Sequence of chain 1.A:
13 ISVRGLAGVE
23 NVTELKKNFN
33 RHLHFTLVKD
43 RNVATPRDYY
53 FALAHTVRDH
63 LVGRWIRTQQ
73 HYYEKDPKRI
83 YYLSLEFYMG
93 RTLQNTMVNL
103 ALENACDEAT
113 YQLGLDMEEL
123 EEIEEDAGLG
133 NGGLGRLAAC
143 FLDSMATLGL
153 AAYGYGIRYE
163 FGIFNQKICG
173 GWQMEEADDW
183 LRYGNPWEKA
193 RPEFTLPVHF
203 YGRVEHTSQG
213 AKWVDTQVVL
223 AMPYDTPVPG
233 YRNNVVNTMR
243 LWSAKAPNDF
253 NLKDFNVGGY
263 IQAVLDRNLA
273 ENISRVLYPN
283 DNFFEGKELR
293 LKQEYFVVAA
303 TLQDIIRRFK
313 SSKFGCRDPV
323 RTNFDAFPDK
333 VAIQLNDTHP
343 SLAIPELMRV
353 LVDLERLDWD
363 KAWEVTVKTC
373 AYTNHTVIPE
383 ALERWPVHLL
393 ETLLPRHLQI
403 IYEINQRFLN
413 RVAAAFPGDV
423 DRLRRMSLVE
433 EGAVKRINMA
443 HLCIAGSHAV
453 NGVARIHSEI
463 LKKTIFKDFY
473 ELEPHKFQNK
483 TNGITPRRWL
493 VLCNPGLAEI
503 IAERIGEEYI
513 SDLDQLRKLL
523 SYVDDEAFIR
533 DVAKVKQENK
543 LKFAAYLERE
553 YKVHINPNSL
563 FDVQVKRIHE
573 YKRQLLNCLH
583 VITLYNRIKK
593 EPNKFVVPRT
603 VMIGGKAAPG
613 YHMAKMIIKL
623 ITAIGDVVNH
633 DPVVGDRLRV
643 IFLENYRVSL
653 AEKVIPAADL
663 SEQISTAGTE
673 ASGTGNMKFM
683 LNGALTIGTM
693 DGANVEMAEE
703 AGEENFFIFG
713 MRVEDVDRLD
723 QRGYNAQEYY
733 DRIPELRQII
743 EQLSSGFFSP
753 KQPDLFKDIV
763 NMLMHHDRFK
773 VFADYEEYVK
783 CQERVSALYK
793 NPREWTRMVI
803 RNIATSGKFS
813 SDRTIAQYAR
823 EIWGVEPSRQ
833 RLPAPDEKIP

Sequence of chain 2.A:
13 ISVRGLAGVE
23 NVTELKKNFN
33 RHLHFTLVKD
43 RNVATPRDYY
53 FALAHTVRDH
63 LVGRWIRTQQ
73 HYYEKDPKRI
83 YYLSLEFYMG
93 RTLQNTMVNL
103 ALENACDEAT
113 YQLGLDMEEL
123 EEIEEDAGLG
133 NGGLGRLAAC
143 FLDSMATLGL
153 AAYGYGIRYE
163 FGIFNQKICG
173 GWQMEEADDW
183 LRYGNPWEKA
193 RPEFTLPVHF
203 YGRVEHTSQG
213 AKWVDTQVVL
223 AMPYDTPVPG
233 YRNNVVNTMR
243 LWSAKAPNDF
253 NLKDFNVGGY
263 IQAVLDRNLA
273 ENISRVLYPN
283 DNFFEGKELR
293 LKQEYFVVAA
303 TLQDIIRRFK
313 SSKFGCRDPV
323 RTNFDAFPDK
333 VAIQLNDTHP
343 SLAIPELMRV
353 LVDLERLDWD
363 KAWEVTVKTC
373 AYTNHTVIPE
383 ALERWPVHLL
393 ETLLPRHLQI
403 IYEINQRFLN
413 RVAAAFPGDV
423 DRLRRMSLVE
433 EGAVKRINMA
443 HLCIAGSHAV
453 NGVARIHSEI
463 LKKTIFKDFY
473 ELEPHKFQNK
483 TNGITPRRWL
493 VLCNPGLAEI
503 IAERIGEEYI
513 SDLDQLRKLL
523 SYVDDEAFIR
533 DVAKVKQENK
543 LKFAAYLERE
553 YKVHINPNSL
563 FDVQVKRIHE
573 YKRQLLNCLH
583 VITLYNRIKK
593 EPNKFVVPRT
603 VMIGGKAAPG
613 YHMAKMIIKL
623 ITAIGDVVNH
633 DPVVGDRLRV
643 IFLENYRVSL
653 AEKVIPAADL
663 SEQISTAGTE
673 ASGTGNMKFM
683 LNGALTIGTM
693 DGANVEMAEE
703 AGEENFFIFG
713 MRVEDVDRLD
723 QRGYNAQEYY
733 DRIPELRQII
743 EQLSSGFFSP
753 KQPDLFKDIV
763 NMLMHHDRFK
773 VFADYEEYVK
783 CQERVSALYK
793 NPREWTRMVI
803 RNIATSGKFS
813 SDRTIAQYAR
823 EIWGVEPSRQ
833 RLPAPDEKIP

The small molecule below binds the protein below.
Small molecule (SMILES): O=c1[nH]cnc2c1ncn2[C@@H]1O[C@H](COP(=O)(O)O)[C@@H](O)[C@H]1O

Binding-site contacts:
Ligand atom O1P contacts residue TYR155 of chain 1.A at 4.2 Å.
Ligand atom N9 contacts residue TYR75 of chain 1.A at 3.7 Å.
Ligand atom C4 contacts residue VAL45 of chain 2.A at 4.2 Å (hydrophobic).
Ligand atom C2' contacts residue GLN72 of chain 1.A at 4.2 Å.
Ligand atom C6 contacts residue TYR75 of chain 1.A at 3.5 Å (hydrophobic).
Ligand atom N3 contacts residue GLN72 of chain 1.A at 3.8 Å.
Ligand atom O2P contacts residue ARG309 of chain 1.A at 4.1 Å.
Ligand atom O6 contacts residue TYR75 of chain 1.A at 3.6 Å.
Ligand atom C5 contacts residue TYR75 of chain 1.A at 3.5 Å (hydrophobic).
Ligand atom C4' contacts residue TYR75 of chain 1.A at 4.4 Å (hydrophobic).
Ligand atom N9 contacts residue VAL45 of chain 2.A at 4.3 Å.
Ligand atom C4' contacts residue GLN72 of chain 1.A at 4.1 Å.
Ligand atom O4' contacts residue GLN72 of chain 1.A at 4.1 Å.
Ligand atom P contacts residue ARG309 of chain 1.A at 4.3 Å.
Ligand atom C5' contacts residue GLN71 of chain 1.A at 3.8 Å.
Ligand atom C2' contacts residue ASP42 of chain 2.A at 4.3 Å.
Ligand atom O1P contacts residue ARG310 of chain 1.A at 2.7 Å (salt-bridge).
Ligand atom C1' contacts residue GLN72 of chain 1.A at 3.8 Å.
Ligand atom O2P contacts residue ARG310 of chain 1.A at 3.7 Å.
Ligand atom C1' contacts residue TYR75 of chain 1.A at 3.8 Å (hydrophobic).
Ligand atom C3' contacts residue VAL45 of chain 2.A at 4.4 Å (hydrophobic).
Ligand atom O3P contacts residue ARG310 of chain 1.A at 3.8 Å.
Ligand atom N7 contacts residue TYR75 of chain 1.A at 3.7 Å.
Ligand atom O4' contacts residue TYR75 of chain 1.A at 3.2 Å.
Ligand atom N3 contacts residue TYR75 of chain 1.A at 3.6 Å.
Ligand atom O2' contacts residue ASP42 of chain 2.A at 3.7 Å.
Ligand atom O2' contacts residue GLN72 of chain 1.A at 3.3 Å (h-bond).
Ligand atom O3P contacts residue ARG309 of chain 1.A at 3.0 Å (salt-bridge).
Ligand atom P contacts residue ARG310 of chain 1.A at 3.7 Å.
Ligand atom C2 contacts residue TYR75 of chain 1.A at 3.8 Å (hydrophobic).
Ligand atom C8 contacts residue TYR75 of chain 1.A at 3.7 Å (hydrophobic).
Ligand atom C4 contacts residue TYR75 of chain 1.A at 3.5 Å (hydrophobic).
Ligand atom C4' contacts residue GLN71 of chain 1.A at 3.6 Å.
Ligand atom C5 contacts residue VAL45 of chain 2.A at 4.4 Å (hydrophobic).
Ligand atom N1 contacts residue TYR75 of chain 1.A at 3.8 Å.
Ligand atom O3' contacts residue ASP42 of chain 2.A at 4.4 Å.
Ligand atom C2' contacts residue VAL45 of chain 2.A at 4.0 Å (hydrophobic).
Ligand atom O3' contacts residue VAL45 of chain 2.A at 4.4 Å.
Ligand atom O4' contacts residue GLN71 of chain 1.A at 3.7 Å.